Binding-site contacts:
Ligand atom O3 contacts residue TYR175 of chain 2.A at 2.7 Å (h-bond).
Ligand atom C2 contacts residue TYR175 of chain 2.A at 3.6 Å (hydrophobic).
Ligand atom P contacts residue SER235 of chain 2.A at 3.5 Å.
Ligand atom CH2 contacts residue ALA129 of chain 2.A at 4.0 Å (hydrophobic).
Ligand atom C1 contacts residue GLY234 of chain 2.A at 3.5 Å.
Ligand atom CE2 contacts residue LEU100 of chain 2.A at 4.0 Å (hydrophobic).
Ligand atom CD1 contacts residue ASN60 of chain 2.A at 3.7 Å.
Ligand atom OP2 contacts residue GLY213 of chain 2.A at 3.9 Å.
Ligand atom CZ2 contacts residue TYR102 of chain 2.A at 3.8 Å (hydrophobic).
Ligand atom CZ3 contacts residue ILE153 of chain 2.A at 3.5 Å (hydrophobic).
Ligand atom OP1 contacts residue SER235 of chain 2.A at 2.7 Å (h-bond).
Ligand atom NE1 contacts residue LEU100 of chain 2.A at 3.6 Å.
Ligand atom OP4 contacts residue GLY234 of chain 2.A at 4.0 Å.
Ligand atom P contacts residue GLY211 of chain 2.A at 4.0 Å.
Ligand atom OP3 contacts residue SER235 of chain 2.A at 3.9 Å.
Ligand atom C3 contacts residue PHE22 of chain 2.A at 3.9 Å (hydrophobic).
Ligand atom O2 contacts residue ILE64 of chain 2.A at 3.8 Å.
Ligand atom C3 contacts residue TYR175 of chain 2.A at 3.7 Å (hydrophobic).
Ligand atom OP3 contacts residue GLY213 of chain 2.A at 3.1 Å (h-bond).
Ligand atom P contacts residue GLY234 of chain 2.A at 3.9 Å.
Ligand atom NE1 contacts residue ASN60 of chain 2.A at 3.1 Å (h-bond).
Ligand atom CZ2 contacts residue ALA59 of chain 2.A at 3.2 Å (hydrophobic).
Ligand atom OP3 contacts residue GLY211 of chain 2.A at 3.7 Å.
Ligand atom OP2 contacts residue SER233 of chain 2.A at 3.9 Å.
Ligand atom CE2 contacts residue ALA59 of chain 2.A at 3.9 Å (hydrophobic).
Ligand atom OP2 contacts residue SER235 of chain 2.A at 3.5 Å (h-bond).
Ligand atom OP4 contacts residue TYR175 of chain 2.A at 3.7 Å.
Ligand atom CD1 contacts residue LEU100 of chain 2.A at 4.0 Å (hydrophobic).
Ligand atom OP2 contacts residue GLY234 of chain 2.A at 3.0 Å (h-bond).
Ligand atom CZ2 contacts residue ALA129 of chain 2.A at 3.9 Å (hydrophobic).
Ligand atom OP2 contacts residue ILE214 of chain 2.A at 3.9 Å.
Ligand atom C1 contacts residue TYR175 of chain 2.A at 3.5 Å (hydrophobic).
Ligand atom CH2 contacts residue ALA59 of chain 2.A at 3.6 Å (hydrophobic).
Ligand atom O3 contacts residue GLU49 of chain 2.A at 2.7 Å (salt-bridge).
Ligand atom CD1 contacts residue PHE22 of chain 2.A at 3.9 Å (hydrophobic).
Ligand atom CE3 contacts residue TYR175 of chain 2.A at 3.5 Å (hydrophobic).
Ligand atom OP1 contacts residue GLY234 of chain 2.A at 3.9 Å.
Ligand atom CE2 contacts residue ASN60 of chain 2.A at 3.7 Å.
Ligand atom OP4 contacts residue GLY211 of chain 2.A at 3.3 Å (h-bond).
Ligand atom C3 contacts residue GLU49 of chain 2.A at 3.7 Å.

Sequence of chain 2.A:
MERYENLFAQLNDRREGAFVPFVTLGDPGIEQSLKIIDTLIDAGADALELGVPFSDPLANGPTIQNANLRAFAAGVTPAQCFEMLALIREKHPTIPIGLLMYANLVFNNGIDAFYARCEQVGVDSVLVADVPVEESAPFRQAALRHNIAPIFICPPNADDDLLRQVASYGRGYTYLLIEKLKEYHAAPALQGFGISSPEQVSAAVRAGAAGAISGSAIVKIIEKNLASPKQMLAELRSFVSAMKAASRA

A small-molecule ligand and the protein it binds are described below.
Small molecule (SMILES): O=P(O)(O)OC[C@@H](O)[C@@H](O)c1c[nH]c2ccccc12